Binding-site contacts:
Ligand atom C8 contacts residue LEU16 of chain 1.A at 3.9 Å (hydrophobic).
Ligand atom C7 contacts residue ARG15 of chain 1.A at 4.5 Å.
Ligand atom C4 contacts residue ASN215 of chain 1.A at 4.2 Å.
Ligand atom N2 contacts residue ASN215 of chain 1.A at 2.7 Å (h-bond).
Ligand atom C8 contacts residue ARG15 of chain 1.A at 3.7 Å.
Ligand atom C7 contacts residue ASN215 of chain 1.A at 3.4 Å.
Ligand atom C8 contacts residue ASN215 of chain 1.A at 4.4 Å.
Ligand atom O7 contacts residue ASN215 of chain 1.A at 3.9 Å.
Ligand atom N2 contacts residue ARG15 of chain 1.A at 4.3 Å.
Ligand atom C3 contacts residue ASN215 of chain 1.A at 3.7 Å.
Ligand atom C1 contacts residue ASN215 of chain 1.A at 1.4 Å.
Ligand atom O7 contacts residue LEU16 of chain 1.A at 4.1 Å.
Ligand atom O5 contacts residue TYR13 of chain 1.A at 4.3 Å.
Ligand atom C7 contacts residue PRO14 of chain 1.A at 3.8 Å (hydrophobic).
Ligand atom C3 contacts residue PRO14 of chain 1.A at 4.1 Å (hydrophobic).
Ligand atom N2 contacts residue PRO14 of chain 1.A at 3.0 Å (h-bond).
Ligand atom C5 contacts residue ASN215 of chain 1.A at 3.6 Å.
Ligand atom C1 contacts residue PRO14 of chain 1.A at 3.8 Å (hydrophobic).
Ligand atom O6 contacts residue TYR13 of chain 1.A at 4.1 Å.
Ligand atom O5 contacts residue ASN215 of chain 1.A at 2.3 Å (h-bond).
Ligand atom C1 contacts residue TYR13 of chain 1.A at 4.2 Å (hydrophobic).
Ligand atom C8 contacts residue PRO14 of chain 1.A at 3.6 Å (hydrophobic).
Ligand atom C5 contacts residue TYR13 of chain 1.A at 4.1 Å (hydrophobic).
Ligand atom C2 contacts residue PRO14 of chain 1.A at 3.9 Å (hydrophobic).
Ligand atom C7 contacts residue LEU16 of chain 1.A at 4.3 Å (hydrophobic).
Ligand atom C2 contacts residue ASN215 of chain 1.A at 2.4 Å.

A small-molecule ligand and the protein it binds are described below.
Small molecule (SMILES): CC(=O)N[C@@H]1[C@@H](O)[C@H](O)[C@@H](CO)O[C@H]1O

Sequence of chain 1.A:
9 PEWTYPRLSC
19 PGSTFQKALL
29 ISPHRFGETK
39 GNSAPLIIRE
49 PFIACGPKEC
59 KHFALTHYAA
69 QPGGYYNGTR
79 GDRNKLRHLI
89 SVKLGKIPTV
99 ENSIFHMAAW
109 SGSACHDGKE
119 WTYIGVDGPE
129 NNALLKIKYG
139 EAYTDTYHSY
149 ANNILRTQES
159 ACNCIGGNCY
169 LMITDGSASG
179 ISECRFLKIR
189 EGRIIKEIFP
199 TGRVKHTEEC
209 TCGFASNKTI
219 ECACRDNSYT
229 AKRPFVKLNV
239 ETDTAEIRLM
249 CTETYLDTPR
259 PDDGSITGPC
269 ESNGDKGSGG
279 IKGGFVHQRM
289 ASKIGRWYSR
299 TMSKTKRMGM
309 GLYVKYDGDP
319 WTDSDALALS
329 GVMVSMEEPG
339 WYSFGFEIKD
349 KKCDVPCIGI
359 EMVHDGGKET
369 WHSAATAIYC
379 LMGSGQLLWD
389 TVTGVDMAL